A small-molecule ligand and the protein it binds are described below.
Small molecule (SMILES): CC(=O)N[C@@H]1[C@@H](O)[C@H](O)[C@@H](CO)O[C@H]1O

Sequence of chain 1.L:
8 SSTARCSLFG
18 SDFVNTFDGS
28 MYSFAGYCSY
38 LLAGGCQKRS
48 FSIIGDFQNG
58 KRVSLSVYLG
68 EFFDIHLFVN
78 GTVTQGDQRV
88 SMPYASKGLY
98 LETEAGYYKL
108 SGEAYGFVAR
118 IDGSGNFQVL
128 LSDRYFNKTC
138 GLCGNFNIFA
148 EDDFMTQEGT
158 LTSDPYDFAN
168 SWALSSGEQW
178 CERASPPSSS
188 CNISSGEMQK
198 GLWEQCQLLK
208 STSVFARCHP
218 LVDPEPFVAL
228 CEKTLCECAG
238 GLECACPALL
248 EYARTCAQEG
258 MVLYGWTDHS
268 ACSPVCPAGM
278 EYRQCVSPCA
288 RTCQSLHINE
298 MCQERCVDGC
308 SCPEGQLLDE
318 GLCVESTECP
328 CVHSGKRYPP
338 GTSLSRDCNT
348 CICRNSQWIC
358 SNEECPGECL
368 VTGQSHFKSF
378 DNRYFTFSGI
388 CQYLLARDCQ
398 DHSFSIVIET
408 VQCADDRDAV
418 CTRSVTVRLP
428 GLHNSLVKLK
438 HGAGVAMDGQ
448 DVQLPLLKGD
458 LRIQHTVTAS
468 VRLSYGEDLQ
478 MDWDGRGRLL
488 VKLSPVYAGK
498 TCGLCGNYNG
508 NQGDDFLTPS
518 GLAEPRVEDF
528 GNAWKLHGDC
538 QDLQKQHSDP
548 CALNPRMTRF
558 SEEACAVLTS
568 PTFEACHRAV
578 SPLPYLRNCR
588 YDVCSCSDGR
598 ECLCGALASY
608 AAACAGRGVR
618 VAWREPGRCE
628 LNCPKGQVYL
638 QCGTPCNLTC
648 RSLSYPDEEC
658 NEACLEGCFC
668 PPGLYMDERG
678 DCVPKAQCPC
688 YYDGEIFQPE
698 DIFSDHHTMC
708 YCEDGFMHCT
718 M

Binding-site contacts:
Ligand atom C8 contacts residue PHE133 of chain 1.L at 3.8 Å (hydrophobic).
Ligand atom C4 contacts residue ASN134 of chain 1.L at 4.2 Å.
Ligand atom O7 contacts residue PHE133 of chain 1.L at 3.9 Å.
Ligand atom N2 contacts residue ASN134 of chain 1.L at 2.8 Å (h-bond).
Ligand atom O5 contacts residue ASN134 of chain 1.L at 2.4 Å (h-bond).
Ligand atom C5 contacts residue ASN134 of chain 1.L at 3.6 Å.
Ligand atom C7 contacts residue PHE133 of chain 1.L at 4.3 Å (hydrophobic).
Ligand atom C1 contacts residue ASN134 of chain 1.L at 1.4 Å.
Ligand atom C7 contacts residue ASN134 of chain 1.L at 3.1 Å.
Ligand atom O7 contacts residue ASN134 of chain 1.L at 3.0 Å (h-bond).
Ligand atom C3 contacts residue ASN134 of chain 1.L at 3.7 Å.
Ligand atom C2 contacts residue ASN134 of chain 1.L at 2.4 Å.
Ligand atom C8 contacts residue ASN134 of chain 1.L at 4.2 Å.